Sequence of chain 1.H:
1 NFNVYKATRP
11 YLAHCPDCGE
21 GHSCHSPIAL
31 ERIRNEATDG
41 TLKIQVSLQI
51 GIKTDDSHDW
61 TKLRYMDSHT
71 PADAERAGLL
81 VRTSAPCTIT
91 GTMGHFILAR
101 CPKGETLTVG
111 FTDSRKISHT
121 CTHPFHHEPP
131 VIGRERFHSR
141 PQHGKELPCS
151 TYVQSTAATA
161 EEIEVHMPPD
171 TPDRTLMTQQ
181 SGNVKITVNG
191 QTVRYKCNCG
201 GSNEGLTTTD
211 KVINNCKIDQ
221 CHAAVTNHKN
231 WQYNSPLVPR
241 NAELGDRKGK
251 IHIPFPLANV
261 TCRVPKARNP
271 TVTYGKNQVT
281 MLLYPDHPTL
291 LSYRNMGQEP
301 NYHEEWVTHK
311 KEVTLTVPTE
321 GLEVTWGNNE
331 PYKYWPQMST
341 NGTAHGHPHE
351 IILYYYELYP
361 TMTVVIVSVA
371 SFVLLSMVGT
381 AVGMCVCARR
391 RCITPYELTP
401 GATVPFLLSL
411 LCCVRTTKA

Binding-site contacts:
Ligand atom C5 contacts residue THR116 of chain 1.G at 4.5 Å.
Ligand atom C4 contacts residue ASN259 of chain 1.H at 4.2 Å.
Ligand atom C3 contacts residue ASN259 of chain 1.H at 3.8 Å.
Ligand atom O5 contacts residue ASN259 of chain 1.H at 2.3 Å (h-bond).
Ligand atom C6 contacts residue THR116 of chain 1.G at 3.8 Å.
Ligand atom O5 contacts residue THR116 of chain 1.G at 3.9 Å.
Ligand atom O6 contacts residue THR116 of chain 1.G at 3.3 Å.
Ligand atom C2 contacts residue ASN259 of chain 1.H at 2.4 Å.
Ligand atom C7 contacts residue ASN259 of chain 1.H at 3.1 Å.
Ligand atom N2 contacts residue ASN259 of chain 1.H at 2.9 Å (h-bond).
Ligand atom C6 contacts residue LYS115 of chain 1.G at 4.1 Å.
Ligand atom O6 contacts residue LYS115 of chain 1.G at 4.2 Å.
Ligand atom O7 contacts residue ASN259 of chain 1.H at 2.9 Å (h-bond).
Ligand atom O7 contacts residue LYS181 of chain 1.G at 4.2 Å.
Ligand atom C8 contacts residue ASN259 of chain 1.H at 4.4 Å.
Ligand atom C1 contacts residue ASN259 of chain 1.H at 1.4 Å.
Ligand atom C5 contacts residue ASN259 of chain 1.H at 3.6 Å.

Sequence of chain 1.G:
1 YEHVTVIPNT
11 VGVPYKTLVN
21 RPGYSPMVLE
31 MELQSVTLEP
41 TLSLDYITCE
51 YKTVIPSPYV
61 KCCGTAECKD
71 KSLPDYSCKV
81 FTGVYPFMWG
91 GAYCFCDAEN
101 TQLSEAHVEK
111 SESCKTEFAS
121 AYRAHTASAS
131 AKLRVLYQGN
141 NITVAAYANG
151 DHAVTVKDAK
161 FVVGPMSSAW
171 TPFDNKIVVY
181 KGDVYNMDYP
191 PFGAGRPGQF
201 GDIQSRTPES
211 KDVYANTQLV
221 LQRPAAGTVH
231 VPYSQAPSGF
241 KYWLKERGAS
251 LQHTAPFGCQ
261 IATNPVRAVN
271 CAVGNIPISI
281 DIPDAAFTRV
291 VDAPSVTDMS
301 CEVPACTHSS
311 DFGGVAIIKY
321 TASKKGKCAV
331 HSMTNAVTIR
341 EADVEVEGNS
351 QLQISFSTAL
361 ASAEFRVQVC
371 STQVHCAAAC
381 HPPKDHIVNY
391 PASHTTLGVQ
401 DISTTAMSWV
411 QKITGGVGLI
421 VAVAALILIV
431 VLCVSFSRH

This small molecule binds to this protein.
Small molecule (SMILES): CC(=O)N[C@@H]1[C@@H](O)[C@H](O)[C@@H](CO)O[C@H]1O